Binding-site contacts:
Ligand atom O4 contacts residue ASP91 of chain 1.C at 2.8 Å (salt-bridge).
Ligand atom C11 contacts residue PRO231 of chain 1.C at 4.0 Å (hydrophobic).
Ligand atom C5 contacts residue PRO274 of chain 1.A at 3.9 Å (hydrophobic).
Ligand atom O6 contacts residue ASP91 of chain 1.C at 3.3 Å.
Ligand atom C5 contacts residue ASN275 of chain 1.A at 3.5 Å.
Ligand atom N5 contacts residue PRO231 of chain 1.C at 2.9 Å (h-bond).
Ligand atom C3 contacts residue ARG104 of chain 1.C at 3.9 Å.
Ligand atom O4 contacts residue PRO231 of chain 1.C at 3.8 Å.
Ligand atom C6 contacts residue PRO231 of chain 1.C at 4.0 Å (hydrophobic).
Ligand atom N5 contacts residue ASN275 of chain 1.A at 3.5 Å (h-bond).
Ligand atom O4 contacts residue ASP232 of chain 1.C at 2.8 Å (salt-bridge).
Ligand atom C11 contacts residue ILE233 of chain 1.C at 3.8 Å (hydrophobic).
Ligand atom O6 contacts residue PRO274 of chain 1.A at 3.7 Å.
Ligand atom C4 contacts residue PRO231 of chain 1.C at 3.4 Å (hydrophobic).
Ligand atom O4 contacts residue ARG95 of chain 1.C at 3.6 Å.
Ligand atom O7 contacts residue SER180 of chain 1.C at 3.7 Å.
Ligand atom C4 contacts residue ASN275 of chain 1.A at 3.8 Å.
Ligand atom O3 contacts residue ASP91 of chain 1.C at 4.0 Å.
Ligand atom C10 contacts residue PRO231 of chain 1.C at 3.9 Å (hydrophobic).
Ligand atom C3 contacts residue ASP232 of chain 1.C at 4.1 Å.
Ligand atom C1 contacts residue ARG104 of chain 1.C at 3.7 Å.
Ligand atom C11 contacts residue GLY234 of chain 1.C at 3.9 Å.
Ligand atom O10 contacts residue ASN275 of chain 1.A at 2.9 Å (h-bond).
Ligand atom C3 contacts residue PRO274 of chain 1.A at 4.1 Å (hydrophobic).
Ligand atom O4 contacts residue ASN275 of chain 1.A at 3.0 Å (h-bond).
Ligand atom C4 contacts residue ASP91 of chain 1.C at 3.3 Å.
Ligand atom C10 contacts residue ASN275 of chain 1.A at 3.2 Å.
Ligand atom O7 contacts residue PRO274 of chain 1.A at 3.4 Å.
Ligand atom C5 contacts residue PRO231 of chain 1.C at 3.6 Å (hydrophobic).
Ligand atom C6 contacts residue ASP91 of chain 1.C at 3.9 Å.
Ligand atom O3 contacts residue GLY282 of chain 1.A at 3.4 Å.
Ligand atom C4 contacts residue ASP232 of chain 1.C at 3.5 Å.
Ligand atom C3 contacts residue ARG95 of chain 1.C at 3.9 Å.
Ligand atom C11 contacts residue ASP232 of chain 1.C at 3.8 Å.
Ligand atom C3 contacts residue PRO274 of chain 1.A at 3.8 Å (hydrophobic).
Ligand atom C4 contacts residue PRO274 of chain 1.A at 4.0 Å (hydrophobic).
Ligand atom C4 contacts residue ARG104 of chain 1.C at 4.0 Å.
Ligand atom O1B contacts residue ARG104 of chain 1.C at 2.8 Å (salt-bridge).
Ligand atom O3 contacts residue PRO274 of chain 1.A at 3.9 Å.
Ligand atom O10 contacts residue ARG270 of chain 1.A at 4.0 Å.

Sequence of chain 1.C:
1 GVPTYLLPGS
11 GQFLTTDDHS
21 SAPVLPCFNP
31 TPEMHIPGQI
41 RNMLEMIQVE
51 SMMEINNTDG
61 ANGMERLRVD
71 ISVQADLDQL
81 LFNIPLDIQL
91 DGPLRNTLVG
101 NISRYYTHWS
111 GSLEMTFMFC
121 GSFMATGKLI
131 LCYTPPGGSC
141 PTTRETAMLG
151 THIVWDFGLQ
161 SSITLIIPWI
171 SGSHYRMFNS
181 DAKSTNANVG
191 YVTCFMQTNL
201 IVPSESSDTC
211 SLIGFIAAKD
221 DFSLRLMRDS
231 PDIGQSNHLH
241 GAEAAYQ

This small molecule binds to this protein.
Small molecule (SMILES): CC(=O)N[C@@H]1[C@@H](O)[C@H](O[C@@H]2O[C@H](CO[C@]3(C(=O)O)C[C@H](O)[C@@H](NC(C)=O)[C@H]([C@H](O)[C@H](O)CO)O3)[C@H](O)[C@H](O)[C@H]2O)[C@@H](CO)O[C@H]1O

Sequence of chain 1.A:
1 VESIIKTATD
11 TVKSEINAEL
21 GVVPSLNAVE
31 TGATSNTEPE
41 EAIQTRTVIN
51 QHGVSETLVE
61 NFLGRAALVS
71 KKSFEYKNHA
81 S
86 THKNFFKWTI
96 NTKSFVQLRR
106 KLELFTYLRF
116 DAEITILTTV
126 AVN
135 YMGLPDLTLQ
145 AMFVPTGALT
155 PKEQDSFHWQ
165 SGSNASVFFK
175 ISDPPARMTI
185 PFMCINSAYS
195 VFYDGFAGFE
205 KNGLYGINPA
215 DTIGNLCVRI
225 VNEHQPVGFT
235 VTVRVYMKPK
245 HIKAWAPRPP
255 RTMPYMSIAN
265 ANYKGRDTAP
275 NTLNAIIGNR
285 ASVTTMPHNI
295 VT